Sequence of chain 1.B:
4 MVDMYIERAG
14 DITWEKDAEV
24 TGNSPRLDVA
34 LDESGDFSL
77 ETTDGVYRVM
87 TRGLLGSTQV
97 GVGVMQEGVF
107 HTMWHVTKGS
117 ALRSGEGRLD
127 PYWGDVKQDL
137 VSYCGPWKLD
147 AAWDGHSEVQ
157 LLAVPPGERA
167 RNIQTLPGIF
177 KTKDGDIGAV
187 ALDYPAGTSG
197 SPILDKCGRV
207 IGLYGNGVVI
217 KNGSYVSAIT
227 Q

Sequence of chain 1.A:
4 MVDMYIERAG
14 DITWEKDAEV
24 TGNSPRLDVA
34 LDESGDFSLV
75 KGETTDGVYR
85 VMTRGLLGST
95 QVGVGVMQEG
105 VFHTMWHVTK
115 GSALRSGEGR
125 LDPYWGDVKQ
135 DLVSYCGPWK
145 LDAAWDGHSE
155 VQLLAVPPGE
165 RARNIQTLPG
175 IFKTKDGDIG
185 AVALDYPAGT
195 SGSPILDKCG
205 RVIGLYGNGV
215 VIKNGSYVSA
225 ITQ

Binding-site contacts:
Ligand atom C35 contacts residue HIS111 of chain 1.A at 3.4 Å.
Ligand atom C26 contacts residue HIS111 of chain 1.B at 3.2 Å.
Ligand atom C32 contacts residue HIS111 of chain 1.A at 3.2 Å.
Ligand atom C2 contacts residue HIS111 of chain 1.A at 3.0 Å.
Ligand atom C4 contacts residue GLY193 of chain 1.A at 3.1 Å.
Ligand atom C4 contacts residue VAL96 of chain 1.A at 3.3 Å (hydrophobic).
Ligand atom O1 contacts residue GLY193 of chain 1.A at 2.9 Å (h-bond).
Ligand atom C18 contacts residue GLY211 of chain 1.A at 3.3 Å.
Ligand atom B4 contacts residue SER195 of chain 1.A at 1.6 Å.
Ligand atom C34 contacts residue ASP39 of chain 1.A at 3.2 Å.
Ligand atom C30 contacts residue TYR221 of chain 1.A at 3.3 Å (hydrophobic).
Ligand atom C33 contacts residue ASP39 of chain 1.A at 3.4 Å.
Ligand atom O24 contacts residue TYR221 of chain 1.A at 2.6 Å (h-bond).
Ligand atom C28 contacts residue LYS114 of chain 1.B at 3.2 Å.
Ligand atom N38 contacts residue GLY38 of chain 1.A at 3.1 Å.
Ligand atom C2 contacts residue SER195 of chain 1.A at 3.3 Å.
Ligand atom C30 contacts residue GLY213 of chain 1.A at 3.2 Å.
Ligand atom C37 contacts residue ASP39 of chain 1.A at 2.9 Å.
Ligand atom N2 contacts residue GLY211 of chain 1.A at 2.9 Å (h-bond).
Ligand atom N15 contacts residue ASP189 of chain 1.A at 2.5 Å (salt-bridge).
Ligand atom O1 contacts residue SER195 of chain 1.A at 2.3 Å (h-bond).
Ligand atom N2 contacts residue SER195 of chain 1.A at 3.2 Å (h-bond).
Ligand atom O3 contacts residue SER195 of chain 1.A at 2.1 Å (h-bond).
Ligand atom C31 contacts residue HIS111 of chain 1.A at 3.1 Å.
Ligand atom C32 contacts residue ASN212 of chain 1.A at 3.4 Å.
Ligand atom N16 contacts residue VAL96 of chain 1.B at 3.5 Å.
Ligand atom C36 contacts residue HIS111 of chain 1.A at 3.3 Å.
Ligand atom O3 contacts residue HIS111 of chain 1.A at 2.8 Å (h-bond).
Ligand atom C27 contacts residue LYS114 of chain 1.B at 3.4 Å.
Ligand atom C33 contacts residue ASN212 of chain 1.A at 3.5 Å.
Ligand atom N38 contacts residue SER37 of chain 1.A at 3.0 Å (h-bond).
Ligand atom C1 contacts residue SER195 of chain 1.A at 2.7 Å.
Ligand atom N15 contacts residue TYR190 of chain 1.A at 3.3 Å (h-bond).
Ligand atom O24 contacts residue GLY211 of chain 1.A at 3.4 Å (h-bond).
Ligand atom C20 contacts residue HIS111 of chain 1.A at 3.5 Å.
Ligand atom C4 contacts residue SER195 of chain 1.A at 3.4 Å.
Ligand atom N38 contacts residue ASP39 of chain 1.A at 2.6 Å (salt-bridge).
Ligand atom C27 contacts residue HIS111 of chain 1.B at 3.0 Å.
Ligand atom O24 contacts residue GLY213 of chain 1.A at 3.4 Å (h-bond).
Ligand atom C3 contacts residue SER195 of chain 1.A at 2.9 Å.

The protein below binds the small molecule below.
Small molecule (SMILES): [H]/N=C(/N)NCCC[C@H](NC(=O)[C@H](Cc1ccc(CN)cc1)NC(=O)c1ccccc1)B1OCC(O)CO1